Sequence of chain 1.C:
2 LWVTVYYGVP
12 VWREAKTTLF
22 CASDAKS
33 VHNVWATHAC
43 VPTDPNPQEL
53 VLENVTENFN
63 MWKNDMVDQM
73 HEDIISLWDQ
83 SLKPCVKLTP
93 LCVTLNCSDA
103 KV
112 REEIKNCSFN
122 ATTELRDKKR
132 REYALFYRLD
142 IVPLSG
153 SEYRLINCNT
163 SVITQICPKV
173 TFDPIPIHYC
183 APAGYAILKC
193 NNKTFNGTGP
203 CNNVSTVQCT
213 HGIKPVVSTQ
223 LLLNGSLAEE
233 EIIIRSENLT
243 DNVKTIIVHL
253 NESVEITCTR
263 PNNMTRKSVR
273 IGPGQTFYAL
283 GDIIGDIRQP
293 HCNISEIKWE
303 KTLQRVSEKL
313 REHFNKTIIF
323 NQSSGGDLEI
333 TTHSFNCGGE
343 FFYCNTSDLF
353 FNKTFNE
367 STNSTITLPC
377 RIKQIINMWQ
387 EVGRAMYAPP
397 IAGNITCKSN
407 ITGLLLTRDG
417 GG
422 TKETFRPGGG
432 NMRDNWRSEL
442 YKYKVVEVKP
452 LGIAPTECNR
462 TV

The protein below binds the small molecule below.
Small molecule (SMILES): CC(=O)N[C@@H]1[C@@H](O)[C@H](O)[C@@H](CO)O[C@H]1O

Binding-site contacts:
Ligand atom O7 contacts residue NAG1 of chain 1.BA at 3.2 Å (h-bond).
Ligand atom C4 contacts residue ASN406 of chain 1.C at 4.2 Å.
Ligand atom C5 contacts residue ASN406 of chain 1.C at 3.7 Å.
Ligand atom C2 contacts residue ASN406 of chain 1.C at 2.5 Å.
Ligand atom N2 contacts residue ASN406 of chain 1.C at 2.9 Å (h-bond).
Ligand atom O7 contacts residue ASN406 of chain 1.C at 4.1 Å.
Ligand atom C6 contacts residue LEU229 of chain 1.C at 3.7 Å (hydrophobic).
Ligand atom C7 contacts residue NAG1 of chain 1.BA at 3.7 Å.
Ligand atom C1 contacts residue SER255 of chain 1.C at 3.9 Å.
Ligand atom O5 contacts residue ASN406 of chain 1.C at 2.4 Å (h-bond).
Ligand atom C8 contacts residue NAG1 of chain 1.BA at 3.4 Å.
Ligand atom C8 contacts residue LYS404 of chain 1.C at 3.2 Å.
Ligand atom C1 contacts residue ASN406 of chain 1.C at 1.4 Å.
Ligand atom C3 contacts residue ASN406 of chain 1.C at 3.8 Å.
Ligand atom C7 contacts residue ASN406 of chain 1.C at 3.7 Å.
Ligand atom O5 contacts residue SER255 of chain 1.C at 4.0 Å.
Ligand atom O5 contacts residue LEU229 of chain 1.C at 4.3 Å.